Binding-site contacts:
Ligand atom C3 contacts residue ASN616 of chain 1.C at 3.7 Å.
Ligand atom O7 contacts residue ASN616 of chain 1.C at 2.7 Å (h-bond).
Ligand atom N2 contacts residue ASN616 of chain 1.C at 2.7 Å (h-bond).
Ligand atom O6 contacts residue ASN616 of chain 1.C at 4.1 Å.
Ligand atom C1 contacts residue ASN616 of chain 1.C at 1.4 Å.
Ligand atom C7 contacts residue ASN616 of chain 1.C at 2.9 Å.
Ligand atom C5 contacts residue ASN616 of chain 1.C at 3.7 Å.
Ligand atom C2 contacts residue ASN616 of chain 1.C at 2.4 Å.
Ligand atom O5 contacts residue ASN616 of chain 1.C at 2.4 Å (h-bond).
Ligand atom C8 contacts residue ASN616 of chain 1.C at 4.1 Å.
Ligand atom C4 contacts residue ASN616 of chain 1.C at 4.2 Å.

Sequence of chain 1.C:
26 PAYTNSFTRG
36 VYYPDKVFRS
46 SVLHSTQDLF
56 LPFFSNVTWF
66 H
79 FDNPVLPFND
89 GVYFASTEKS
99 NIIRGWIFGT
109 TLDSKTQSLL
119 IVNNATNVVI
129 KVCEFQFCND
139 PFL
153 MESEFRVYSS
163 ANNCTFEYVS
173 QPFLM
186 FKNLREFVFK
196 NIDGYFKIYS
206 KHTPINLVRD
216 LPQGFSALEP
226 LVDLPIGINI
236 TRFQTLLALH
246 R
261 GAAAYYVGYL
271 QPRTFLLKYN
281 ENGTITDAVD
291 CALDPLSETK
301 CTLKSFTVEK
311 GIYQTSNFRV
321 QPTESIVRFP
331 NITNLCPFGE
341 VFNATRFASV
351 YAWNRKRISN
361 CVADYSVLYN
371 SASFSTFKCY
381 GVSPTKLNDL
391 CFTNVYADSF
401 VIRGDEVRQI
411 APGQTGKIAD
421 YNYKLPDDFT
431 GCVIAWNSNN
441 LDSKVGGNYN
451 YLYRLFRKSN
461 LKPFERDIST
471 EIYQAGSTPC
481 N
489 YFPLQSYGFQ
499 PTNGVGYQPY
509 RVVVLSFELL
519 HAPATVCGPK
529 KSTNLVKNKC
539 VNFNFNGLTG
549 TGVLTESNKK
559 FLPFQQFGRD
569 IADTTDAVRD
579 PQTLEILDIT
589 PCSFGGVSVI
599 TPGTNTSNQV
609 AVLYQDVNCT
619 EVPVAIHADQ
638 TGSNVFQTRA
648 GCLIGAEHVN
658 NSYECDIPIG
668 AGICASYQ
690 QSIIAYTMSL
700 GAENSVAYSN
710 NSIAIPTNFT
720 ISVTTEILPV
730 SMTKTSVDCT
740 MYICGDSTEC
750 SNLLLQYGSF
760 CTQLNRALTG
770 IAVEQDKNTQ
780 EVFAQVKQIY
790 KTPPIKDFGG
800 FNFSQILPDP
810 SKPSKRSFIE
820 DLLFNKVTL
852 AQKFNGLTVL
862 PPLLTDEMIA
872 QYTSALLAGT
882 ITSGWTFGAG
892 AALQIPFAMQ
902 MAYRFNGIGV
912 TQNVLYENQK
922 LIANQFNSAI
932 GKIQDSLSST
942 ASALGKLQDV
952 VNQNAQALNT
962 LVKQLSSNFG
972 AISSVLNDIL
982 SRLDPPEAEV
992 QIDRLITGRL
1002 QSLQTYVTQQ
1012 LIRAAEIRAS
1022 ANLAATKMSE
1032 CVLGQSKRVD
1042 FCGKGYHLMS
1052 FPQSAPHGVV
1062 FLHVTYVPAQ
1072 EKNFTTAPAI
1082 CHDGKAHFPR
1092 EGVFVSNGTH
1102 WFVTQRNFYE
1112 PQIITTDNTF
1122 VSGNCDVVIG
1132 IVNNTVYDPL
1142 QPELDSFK

This small molecule binds to this protein.
Small molecule (SMILES): CC(=O)N[C@@H]1[C@@H](O)[C@H](O)[C@@H](CO)O[C@H]1O